The small molecule below binds the protein below.
Small molecule (SMILES): COc1ccc(Nc2ncnc(-c3cccnc3Nc3cc(NC(=O)c4ccc(CN5CCN(C)CC5)cc4)ccc3C)n2)cc1

Sequence of chain 1.A:
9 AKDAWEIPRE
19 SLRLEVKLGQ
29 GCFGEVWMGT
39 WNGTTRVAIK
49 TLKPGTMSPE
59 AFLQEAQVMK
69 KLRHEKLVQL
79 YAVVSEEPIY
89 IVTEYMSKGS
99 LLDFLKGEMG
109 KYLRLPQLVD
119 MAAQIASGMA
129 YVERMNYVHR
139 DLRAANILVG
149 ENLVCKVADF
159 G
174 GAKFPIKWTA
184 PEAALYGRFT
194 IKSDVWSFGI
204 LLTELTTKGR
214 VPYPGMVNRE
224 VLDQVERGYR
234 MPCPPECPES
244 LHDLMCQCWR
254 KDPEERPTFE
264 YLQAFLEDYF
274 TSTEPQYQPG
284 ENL

Binding-site contacts:
Ligand atom N13 contacts residue LEU146 of chain 1.A at 3.5 Å.
Ligand atom N43 contacts residue VAL136 of chain 1.A at 2.9 Å (h-bond).
Ligand atom N9 contacts residue MET94 of chain 1.A at 2.7 Å (h-bond).
Ligand atom C14 contacts residue ALA46 of chain 1.A at 3.6 Å (hydrophobic).
Ligand atom N15 contacts residue MET94 of chain 1.A at 2.8 Å (h-bond).
Ligand atom N13 contacts residue ALA46 of chain 1.A at 3.4 Å.
Ligand atom C44 contacts residue VAL136 of chain 1.A at 3.1 Å (hydrophobic).
Ligand atom C41 contacts residue ASP157 of chain 1.A at 3.3 Å.
Ligand atom N15 contacts residue TYR93 of chain 1.A at 3.6 Å.
Ligand atom C1 contacts residue TYR93 of chain 1.A at 3.3 Å (hydrophobic).
Ligand atom C31 contacts residue ASP157 of chain 1.A at 3.5 Å.
Ligand atom C6 contacts residue MET94 of chain 1.A at 3.2 Å (hydrophobic).
Ligand atom C1 contacts residue MET94 of chain 1.A at 3.0 Å (hydrophobic).
Ligand atom C14 contacts residue GLU92 of chain 1.A at 3.1 Å.
Ligand atom C46 contacts residue HIS137 of chain 1.A at 3.5 Å.
Ligand atom C26 contacts residue MET67 of chain 1.A at 3.5 Å (hydrophobic).
Ligand atom C12 contacts residue LEU146 of chain 1.A at 3.6 Å (hydrophobic).
Ligand atom C42 contacts residue ASP157 of chain 1.A at 3.1 Å.
Ligand atom C45 contacts residue VAL136 of chain 1.A at 3.3 Å (hydrophobic).
Ligand atom C14 contacts residue LEU146 of chain 1.A at 3.5 Å (hydrophobic).
Ligand atom C18 contacts residue VAL34 of chain 1.A at 3.5 Å (hydrophobic).
Ligand atom C46 contacts residue ARG138 of chain 1.A at 3.5 Å.
Ligand atom N43 contacts residue HIS137 of chain 1.A at 3.3 Å (h-bond).
Ligand atom C46 contacts residue VAL136 of chain 1.A at 3.5 Å (hydrophobic).
Ligand atom C34 contacts residue GLU63 of chain 1.A at 3.3 Å.
Ligand atom C19 contacts residue VAL34 of chain 1.A at 3.5 Å (hydrophobic).
Ligand atom C27 contacts residue THR91 of chain 1.A at 3.6 Å.
Ligand atom C42 contacts residue HIS137 of chain 1.A at 3.3 Å.
Ligand atom C31 contacts residue GLU63 of chain 1.A at 3.7 Å.
Ligand atom C25 contacts residue GLU63 of chain 1.A at 3.2 Å.
Ligand atom O33 contacts residue ASP157 of chain 1.A at 2.9 Å (salt-bridge).
Ligand atom C26 contacts residue GLU63 of chain 1.A at 3.0 Å.
Ligand atom N9 contacts residue TYR93 of chain 1.A at 3.4 Å.
Ligand atom O33 contacts residue ALA156 of chain 1.A at 3.3 Å.
Ligand atom N30 contacts residue MET67 of chain 1.A at 3.3 Å (h-bond).
Ligand atom C38 contacts residue ASP157 of chain 1.A at 3.5 Å.
Ligand atom N30 contacts residue GLU63 of chain 1.A at 2.7 Å (salt-bridge).
Ligand atom C28 contacts residue THR91 of chain 1.A at 3.6 Å.
Ligand atom C10 contacts residue MET94 of chain 1.A at 3.7 Å (hydrophobic).
Ligand atom C29 contacts residue LYS48 of chain 1.A at 3.6 Å.